Sequence of chain 1.C:
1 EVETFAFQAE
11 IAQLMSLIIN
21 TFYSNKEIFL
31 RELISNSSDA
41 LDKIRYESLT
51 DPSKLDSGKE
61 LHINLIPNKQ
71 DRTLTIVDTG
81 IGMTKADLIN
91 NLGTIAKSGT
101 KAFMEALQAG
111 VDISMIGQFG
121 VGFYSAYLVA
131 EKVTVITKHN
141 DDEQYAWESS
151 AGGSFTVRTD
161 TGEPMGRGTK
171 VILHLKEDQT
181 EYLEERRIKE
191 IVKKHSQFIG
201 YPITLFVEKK

Sequence of chain 1.A:
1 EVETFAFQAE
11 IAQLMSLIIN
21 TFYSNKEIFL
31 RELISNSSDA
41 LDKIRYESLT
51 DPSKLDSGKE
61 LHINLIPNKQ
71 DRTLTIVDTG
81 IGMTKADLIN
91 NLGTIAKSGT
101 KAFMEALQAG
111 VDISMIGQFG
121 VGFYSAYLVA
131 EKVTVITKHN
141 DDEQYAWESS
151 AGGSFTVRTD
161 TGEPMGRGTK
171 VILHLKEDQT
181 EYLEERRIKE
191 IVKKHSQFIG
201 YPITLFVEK

This small molecule binds to this protein.
Small molecule (SMILES): CCOc1ncc2c(n1)CCN(C(=O)c1cc(C(C)C)c(O)cc1O)C2

Binding-site contacts:
Ligand atom C21 contacts residue THR169 of chain 1.C at 3.5 Å.
Ligand atom C20 contacts residue SER37 of chain 1.C at 3.9 Å.
Ligand atom C17 contacts residue PHE123 of chain 1.C at 3.7 Å (hydrophobic).
Ligand atom C24 contacts residue ASN36 of chain 1.C at 4.0 Å.
Ligand atom C08 contacts residue ILE81 of chain 1.C at 3.8 Å (hydrophobic).
Ligand atom C07 contacts residue ILE81 of chain 1.C at 3.9 Å (hydrophobic).
Ligand atom N05 contacts residue TYR46 of chain 1.A at 3.6 Å.
Ligand atom C18 contacts residue THR169 of chain 1.C at 4.0 Å.
Ligand atom C14 contacts residue ASN36 of chain 1.C at 3.9 Å.
Ligand atom C15 contacts residue PHE123 of chain 1.C at 3.6 Å (hydrophobic).
Ligand atom C13 contacts residue MET83 of chain 1.C at 3.8 Å (hydrophobic).
Ligand atom O19 contacts residue ASN36 of chain 1.C at 3.7 Å.
Ligand atom C20 contacts residue THR169 of chain 1.C at 3.7 Å.
Ligand atom N09 contacts residue ALA40 of chain 1.C at 3.9 Å.
Ligand atom O19 contacts residue VAL171 of chain 1.C at 3.4 Å.
Ligand atom O11 contacts residue MET83 of chain 1.C at 3.8 Å.
Ligand atom O11 contacts residue GLY82 of chain 1.C at 3.6 Å.
Ligand atom C16 contacts residue PHE123 of chain 1.C at 3.5 Å (hydrophobic).
Ligand atom C12 contacts residue THR169 of chain 1.C at 3.8 Å.
Ligand atom C06 contacts residue ILE81 of chain 1.C at 3.4 Å (hydrophobic).
Ligand atom O11 contacts residue THR169 of chain 1.C at 2.7 Å (h-bond).
Ligand atom O22 contacts residue ASP78 of chain 1.C at 2.5 Å (salt-bridge).
Ligand atom C17 contacts residue ASN36 of chain 1.C at 3.5 Å.
Ligand atom C20 contacts residue ASP78 of chain 1.C at 3.4 Å.
Ligand atom C10 contacts residue ALA40 of chain 1.C at 3.9 Å (hydrophobic).
Ligand atom O22 contacts residue ASN36 of chain 1.C at 3.9 Å.
Ligand atom C20 contacts residue ASN36 of chain 1.C at 3.8 Å.
Ligand atom O22 contacts residue SER37 of chain 1.C at 3.8 Å.
Ligand atom C08 contacts residue TYR46 of chain 1.A at 3.5 Å (hydrophobic).
Ligand atom C18 contacts residue ASN36 of chain 1.C at 3.5 Å.
Ligand atom O22 contacts residue THR169 of chain 1.C at 3.5 Å.
Ligand atom C17 contacts residue LEU92 of chain 1.C at 3.8 Å (hydrophobic).
Ligand atom C21 contacts residue ASP78 of chain 1.C at 3.5 Å.
Ligand atom C15 contacts residue ASN36 of chain 1.C at 3.6 Å.
Ligand atom O19 contacts residue LEU33 of chain 1.C at 3.8 Å.
Ligand atom C08 contacts residue GLY82 of chain 1.C at 3.7 Å.
Ligand atom C06 contacts residue TYR46 of chain 1.A at 3.7 Å (hydrophobic).
Ligand atom C10 contacts residue THR169 of chain 1.C at 3.6 Å.
Ligand atom O22 contacts residue ALA40 of chain 1.C at 3.1 Å.
Ligand atom C07 contacts residue TYR46 of chain 1.A at 3.5 Å (hydrophobic).